The protein below binds the small molecule below.
Small molecule (SMILES): CCC(=O)Nc1cc(-c2c[nH]c3ncnc(Nc4ccc(OCc5ccccn5)c(Cl)c4)c23)ccc1OCCN(C)C

Binding-site contacts:
Ligand atom CAT contacts residue VAL37 of chain 1.A at 3.6 Å (hydrophobic).
Ligand atom C2 contacts residue ALA54 of chain 1.A at 3.5 Å (hydrophobic).
Ligand atom CBJ contacts residue ARG152 of chain 1.A at 3.6 Å.
Ligand atom N1 contacts residue ALA54 of chain 1.A at 3.5 Å.
Ligand atom CBE contacts residue VAL37 of chain 1.A at 3.5 Å (hydrophobic).
Ligand atom NAE contacts residue THR165 of chain 1.A at 3.3 Å (h-bond).
Ligand atom CAY contacts residue CYS86 of chain 1.A at 3.6 Å (hydrophobic).
Ligand atom C2 contacts residue LEU155 of chain 1.A at 3.6 Å (hydrophobic).
Ligand atom CAX contacts residue MET101 of chain 1.A at 3.7 Å (hydrophobic).
Ligand atom CL1 contacts residue LEU99 of chain 1.A at 3.2 Å.
Ligand atom CBJ contacts residue CYS108 of chain 1.A at 1.8 Å (hydrophobic).
Ligand atom N3 contacts residue MET104 of chain 1.A at 2.9 Å (h-bond).
Ligand atom NAE contacts residue ASP166 of chain 1.A at 3.0 Å (salt-bridge).
Ligand atom C2 contacts residue GLN102 of chain 1.A at 3.6 Å.
Ligand atom CAQ contacts residue ASP166 of chain 1.A at 3.3 Å.
Ligand atom CAR contacts residue LYS56 of chain 1.A at 3.6 Å.
Ligand atom C6 contacts residue LEU155 of chain 1.A at 3.6 Å (hydrophobic).
Ligand atom NAC contacts residue MET104 of chain 1.A at 3.0 Å (h-bond).
Ligand atom CAZ contacts residue PHE167 of chain 1.A at 3.5 Å (hydrophobic).
Ligand atom CAQ contacts residue THR165 of chain 1.A at 3.4 Å.
Ligand atom OBO contacts residue ARG152 of chain 1.A at 3.4 Å (salt-bridge).
Ligand atom OBO contacts residue CYS108 of chain 1.A at 3.1 Å.
Ligand atom C2 contacts residue MET104 of chain 1.A at 3.5 Å (hydrophobic).
Ligand atom CBD contacts residue VAL37 of chain 1.A at 3.6 Å (hydrophobic).
Ligand atom CBK contacts residue SER31 of chain 1.A at 3.5 Å.
Ligand atom CAS contacts residue LYS56 of chain 1.A at 3.8 Å.
Ligand atom NAD contacts residue VAL37 of chain 1.A at 3.7 Å.
Ligand atom N1 contacts residue LEU155 of chain 1.A at 3.3 Å.
Ligand atom CBG contacts residue SER31 of chain 1.A at 3.4 Å.
Ligand atom C4 contacts residue MET104 of chain 1.A at 3.6 Å (hydrophobic).
Ligand atom CL1 contacts residue LYS56 of chain 1.A at 3.5 Å.
Ligand atom CBI contacts residue ASP111 of chain 1.A at 3.2 Å.
Ligand atom CBH contacts residue CYS108 of chain 1.A at 3.4 Å (hydrophobic).
Ligand atom CAU contacts residue ASP166 of chain 1.A at 3.3 Å.
Ligand atom CAZ contacts residue ASP166 of chain 1.A at 3.6 Å.
Ligand atom CAW contacts residue MET101 of chain 1.A at 3.7 Å (hydrophobic).
Ligand atom CAQ contacts residue LYS56 of chain 1.A at 3.4 Å.
Ligand atom CAV contacts residue THR165 of chain 1.A at 3.5 Å.
Ligand atom CL1 contacts residue MET101 of chain 1.A at 3.6 Å.
Ligand atom CBI contacts residue CYS108 of chain 1.A at 2.7 Å (hydrophobic).

Sequence of chain 1.A:
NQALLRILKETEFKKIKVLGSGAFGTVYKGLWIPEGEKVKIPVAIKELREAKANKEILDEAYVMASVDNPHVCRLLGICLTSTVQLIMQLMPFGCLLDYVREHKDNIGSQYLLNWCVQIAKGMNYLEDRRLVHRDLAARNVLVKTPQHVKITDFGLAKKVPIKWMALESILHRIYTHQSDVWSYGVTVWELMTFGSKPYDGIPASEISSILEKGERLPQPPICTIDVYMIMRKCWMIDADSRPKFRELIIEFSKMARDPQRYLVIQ